Sequence of chain 1.E:
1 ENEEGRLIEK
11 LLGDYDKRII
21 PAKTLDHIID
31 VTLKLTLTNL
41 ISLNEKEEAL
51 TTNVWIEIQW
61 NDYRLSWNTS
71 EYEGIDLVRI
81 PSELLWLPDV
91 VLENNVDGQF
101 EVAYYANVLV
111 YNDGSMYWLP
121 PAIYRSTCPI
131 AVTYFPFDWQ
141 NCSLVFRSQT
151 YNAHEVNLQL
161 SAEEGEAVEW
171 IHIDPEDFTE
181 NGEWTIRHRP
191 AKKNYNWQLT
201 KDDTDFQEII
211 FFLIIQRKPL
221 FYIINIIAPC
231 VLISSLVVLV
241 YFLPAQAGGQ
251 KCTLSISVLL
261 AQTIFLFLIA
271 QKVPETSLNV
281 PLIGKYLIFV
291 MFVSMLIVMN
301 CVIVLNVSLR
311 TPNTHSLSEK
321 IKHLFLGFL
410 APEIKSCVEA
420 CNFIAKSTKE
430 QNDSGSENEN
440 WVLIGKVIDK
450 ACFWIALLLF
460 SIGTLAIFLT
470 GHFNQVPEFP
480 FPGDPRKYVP

The small molecule below binds the protein below.
Small molecule (SMILES): CC(=O)N[C@@H]1[C@@H](O)[C@H](O)[C@@H](CO)O[C@H]1O

Binding-site contacts:
Ligand atom O6 contacts residue GLU71 of chain 1.E at 4.1 Å.
Ligand atom C3 contacts residue ASN68 of chain 1.E at 3.8 Å.
Ligand atom N2 contacts residue ASN68 of chain 1.E at 2.9 Å (h-bond).
Ligand atom O5 contacts residue SER70 of chain 1.E at 3.7 Å.
Ligand atom C1 contacts residue ASN68 of chain 1.E at 1.4 Å.
Ligand atom C1 contacts residue GLU71 of chain 1.E at 3.9 Å.
Ligand atom C5 contacts residue ASN68 of chain 1.E at 3.6 Å.
Ligand atom O5 contacts residue ASN68 of chain 1.E at 2.3 Å (h-bond).
Ligand atom C7 contacts residue ASN68 of chain 1.E at 3.7 Å.
Ligand atom C5 contacts residue SER70 of chain 1.E at 3.6 Å.
Ligand atom C2 contacts residue ASN68 of chain 1.E at 2.4 Å.
Ligand atom O7 contacts residue ASN68 of chain 1.E at 4.0 Å.
Ligand atom C1 contacts residue SER70 of chain 1.E at 3.7 Å.
Ligand atom O6 contacts residue SER70 of chain 1.E at 3.6 Å.
Ligand atom C4 contacts residue ASN68 of chain 1.E at 4.2 Å.
Ligand atom C6 contacts residue SER70 of chain 1.E at 4.3 Å.
Ligand atom O5 contacts residue GLU71 of chain 1.E at 3.6 Å.